Binding-site contacts:
Ligand atom O4' contacts residue VAL203 of chain 1.B at 3.6 Å.
Ligand atom O5' contacts residue ASP202 of chain 1.B at 4.4 Å.
Ligand atom C4' contacts residue VAL203 of chain 1.B at 4.2 Å (hydrophobic).
Ligand atom C4 contacts residue ARG92 of chain 1.B at 4.4 Å.
Ligand atom C2' contacts residue DA1 of chain 1.LB at 3.3 Å.
Ligand atom C1' contacts residue VAL203 of chain 1.B at 4.1 Å (hydrophobic).
Ligand atom C1' contacts residue ARG92 of chain 1.B at 4.4 Å.
Ligand atom C5 contacts residue PHE205 of chain 1.B at 4.2 Å (hydrophobic).
Ligand atom C3' contacts residue DA1 of chain 1.LB at 2.6 Å.
Ligand atom C4' contacts residue DA1 of chain 1.LB at 3.9 Å.
Ligand atom O4' contacts residue ARG92 of chain 1.B at 4.2 Å.
Ligand atom C4' contacts residue PRO204 of chain 1.B at 3.6 Å (hydrophobic).
Ligand atom O4' contacts residue PRO204 of chain 1.B at 3.6 Å (h-bond).
Ligand atom C1' contacts residue PRO204 of chain 1.B at 3.7 Å (hydrophobic).
Ligand atom C2 contacts residue ARG92 of chain 1.B at 4.3 Å.
Ligand atom N1 contacts residue ARG92 of chain 1.B at 4.0 Å.
Ligand atom C5' contacts residue ASP202 of chain 1.B at 4.0 Å.
Ligand atom C2' contacts residue PRO204 of chain 1.B at 4.3 Å (hydrophobic).
Ligand atom C6 contacts residue ARG92 of chain 1.B at 4.0 Å.
Ligand atom C5 contacts residue ARG92 of chain 1.B at 4.3 Å.
Ligand atom O3' contacts residue DA1 of chain 1.LB at 1.6 Å.
Ligand atom C6 contacts residue PHE205 of chain 1.B at 4.4 Å (hydrophobic).
Ligand atom C5' contacts residue PRO204 of chain 1.B at 4.3 Å (hydrophobic).

This small molecule binds to this protein.
Small molecule (SMILES): Nc1ccn([C@H]2C[C@H](O)[C@@H](COP(=O)(O)O)O2)c(=O)n1

Sequence of chain 1.B:
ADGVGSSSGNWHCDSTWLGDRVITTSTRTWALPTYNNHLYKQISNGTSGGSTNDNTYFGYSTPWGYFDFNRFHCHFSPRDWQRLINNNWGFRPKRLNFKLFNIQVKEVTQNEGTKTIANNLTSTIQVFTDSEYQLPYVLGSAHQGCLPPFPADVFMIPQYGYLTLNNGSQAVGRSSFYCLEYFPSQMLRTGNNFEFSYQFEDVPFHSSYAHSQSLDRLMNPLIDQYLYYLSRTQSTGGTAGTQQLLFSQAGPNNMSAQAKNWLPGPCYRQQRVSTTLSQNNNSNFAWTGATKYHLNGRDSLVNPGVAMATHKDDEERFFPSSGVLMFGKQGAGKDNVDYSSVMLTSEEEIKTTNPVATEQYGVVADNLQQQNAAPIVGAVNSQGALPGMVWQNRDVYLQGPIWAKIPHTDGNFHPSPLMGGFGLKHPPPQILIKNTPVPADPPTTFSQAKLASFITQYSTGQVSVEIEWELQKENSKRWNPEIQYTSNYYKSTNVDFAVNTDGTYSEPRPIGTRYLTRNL